Binding-site contacts:
Ligand atom C7 contacts residue HIS100 of chain 1.E at 3.7 Å.
Ligand atom C5 contacts residue ASN122 of chain 1.E at 3.7 Å.
Ligand atom O7 contacts residue HIS100 of chain 1.E at 3.9 Å.
Ligand atom N2 contacts residue ASN122 of chain 1.E at 3.1 Å (h-bond).
Ligand atom C2 contacts residue ASN122 of chain 1.E at 2.5 Å.
Ligand atom C8 contacts residue PHE121 of chain 1.E at 3.7 Å (hydrophobic).
Ligand atom O7 contacts residue PHE121 of chain 1.E at 3.6 Å.
Ligand atom O3 contacts residue HIS100 of chain 1.E at 3.7 Å.
Ligand atom C7 contacts residue PHE121 of chain 1.E at 4.0 Å (hydrophobic).
Ligand atom C8 contacts residue HIS100 of chain 1.E at 3.9 Å.
Ligand atom N2 contacts residue HIS100 of chain 1.E at 3.9 Å.
Ligand atom C7 contacts residue ASN122 of chain 1.E at 3.3 Å.
Ligand atom C3 contacts residue ASN122 of chain 1.E at 3.8 Å.
Ligand atom C8 contacts residue SER120 of chain 1.E at 4.0 Å.
Ligand atom O5 contacts residue ASN122 of chain 1.E at 2.3 Å (h-bond).
Ligand atom O6 contacts residue HIS100 of chain 1.E at 4.3 Å.
Ligand atom C2 contacts residue HIS100 of chain 1.E at 4.3 Å.
Ligand atom C8 contacts residue ASN122 of chain 1.E at 4.0 Å.
Ligand atom O7 contacts residue ASN122 of chain 1.E at 2.9 Å (h-bond).
Ligand atom C1 contacts residue ASN122 of chain 1.E at 1.4 Å.
Ligand atom C8 contacts residue LYS133 of chain 1.E at 3.7 Å.
Ligand atom C4 contacts residue ASN122 of chain 1.E at 4.2 Å.

Sequence of chain 1.E:
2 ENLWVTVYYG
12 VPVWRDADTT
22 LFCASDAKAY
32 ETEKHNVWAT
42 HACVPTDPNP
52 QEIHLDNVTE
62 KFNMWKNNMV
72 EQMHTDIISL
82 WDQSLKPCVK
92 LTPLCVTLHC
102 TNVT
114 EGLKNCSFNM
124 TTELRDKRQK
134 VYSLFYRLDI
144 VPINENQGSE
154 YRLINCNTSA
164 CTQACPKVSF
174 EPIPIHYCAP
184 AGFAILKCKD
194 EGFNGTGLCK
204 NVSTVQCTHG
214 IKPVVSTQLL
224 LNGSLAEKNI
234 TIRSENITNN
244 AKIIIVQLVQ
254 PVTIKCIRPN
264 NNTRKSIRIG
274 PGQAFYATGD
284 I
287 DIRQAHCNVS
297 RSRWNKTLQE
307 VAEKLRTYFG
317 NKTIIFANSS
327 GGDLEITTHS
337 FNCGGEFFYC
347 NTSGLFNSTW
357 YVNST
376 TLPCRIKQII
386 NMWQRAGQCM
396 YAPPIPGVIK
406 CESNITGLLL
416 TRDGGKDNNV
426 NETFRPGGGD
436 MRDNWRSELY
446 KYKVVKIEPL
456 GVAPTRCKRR

This protein binds this small molecule.
Small molecule (SMILES): CC(=O)N[C@H]1[C@H](O[C@H]2[C@H](O)[C@@H](NC(C)=O)CO[C@@H]2CO)O[C@H](CO)[C@@H](O[C@@H]2O[C@H](CO)[C@@H](O)[C@H](O)[C@@H]2O)[C@@H]1O